Binding-site contacts:
Ligand atom C16 contacts residue GLU78 of chain 1.A at 3.4 Å.
Ligand atom C20 contacts residue ILE105 of chain 1.A at 3.7 Å (hydrophobic).
Ligand atom C4 contacts residue MET110 of chain 1.A at 3.7 Å (hydrophobic).
Ligand atom C25 contacts residue GLU78 of chain 1.A at 3.4 Å.
Ligand atom N10 contacts residue PHE174 of chain 1.A at 3.5 Å.
Ligand atom C18 contacts residue ILE105 of chain 1.A at 3.7 Å (hydrophobic).
Ligand atom C2 contacts residue MET110 of chain 1.A at 3.1 Å (hydrophobic).
Ligand atom C18 contacts residue LYS63 of chain 1.A at 3.6 Å.
Ligand atom C17 contacts residue MET82 of chain 1.A at 3.7 Å (hydrophobic).
Ligand atom C20 contacts residue ALA61 of chain 1.A at 3.6 Å (hydrophobic).
Ligand atom N21 contacts residue GLU78 of chain 1.A at 2.9 Å (salt-bridge).
Ligand atom N21 contacts residue MET82 of chain 1.A at 3.4 Å (h-bond).
Ligand atom N13 contacts residue THR107 of chain 1.A at 3.0 Å (h-bond).
Ligand atom N3 contacts residue MET110 of chain 1.A at 2.9 Å (h-bond).
Ligand atom O29 contacts residue VAL91 of chain 1.A at 3.3 Å.
Ligand atom C50 contacts residue ILE152 of chain 1.A at 3.1 Å (hydrophobic).
Ligand atom C14 contacts residue THR107 of chain 1.A at 3.5 Å.
Ligand atom C20 contacts residue LYS63 of chain 1.A at 3.5 Å.
Ligand atom C12 contacts residue TYR45 of chain 1.A at 3.7 Å (hydrophobic).
Ligand atom N51 contacts residue ILE152 of chain 1.A at 2.8 Å (h-bond).
Ligand atom N21 contacts residue ASP173 of chain 1.A at 3.7 Å.
Ligand atom C52 contacts residue ASP173 of chain 1.A at 3.1 Å.
Ligand atom C22 contacts residue ASP173 of chain 1.A at 3.4 Å.
Ligand atom C54 contacts residue HIS153 of chain 1.A at 3.7 Å.
Ligand atom N8 contacts residue ALA61 of chain 1.A at 3.6 Å.
Ligand atom N51 contacts residue HIS153 of chain 1.A at 3.2 Å (h-bond).
Ligand atom C17 contacts residue GLU78 of chain 1.A at 3.2 Å.
Ligand atom C2 contacts residue TYR109 of chain 1.A at 3.7 Å (hydrophobic).
Ligand atom N3 contacts residue TYR109 of chain 1.A at 3.6 Å.
Ligand atom C54 contacts residue ILE152 of chain 1.A at 3.4 Å (hydrophobic).
Ligand atom C19 contacts residue THR107 of chain 1.A at 3.5 Å.
Ligand atom C53 contacts residue ASP173 of chain 1.A at 3.3 Å.
Ligand atom C29 contacts residue ASP173 of chain 1.A at 3.6 Å.
Ligand atom C11 contacts residue VAL48 of chain 1.A at 3.7 Å (hydrophobic).
Ligand atom C52 contacts residue HIS153 of chain 1.A at 3.4 Å.
Ligand atom O29 contacts residue ALA172 of chain 1.A at 3.4 Å.
Ligand atom C20 contacts residue THR107 of chain 1.A at 3.7 Å.
Ligand atom O29 contacts residue ASP173 of chain 1.A at 2.8 Å (salt-bridge).
Ligand atom C11 contacts residue PHE174 of chain 1.A at 3.4 Å (hydrophobic).
Ligand atom C49 contacts residue ILE152 of chain 1.A at 3.5 Å (hydrophobic).

A protein and the small-molecule ligand that binds it are described below.
Small molecule (SMILES): Cc1ccc(NC(=O)c2ccc(CN3CCN(C)CC3)cc2)cc1Nc1nccc(-c2cccnc2)n1

Sequence of chain 1.A:
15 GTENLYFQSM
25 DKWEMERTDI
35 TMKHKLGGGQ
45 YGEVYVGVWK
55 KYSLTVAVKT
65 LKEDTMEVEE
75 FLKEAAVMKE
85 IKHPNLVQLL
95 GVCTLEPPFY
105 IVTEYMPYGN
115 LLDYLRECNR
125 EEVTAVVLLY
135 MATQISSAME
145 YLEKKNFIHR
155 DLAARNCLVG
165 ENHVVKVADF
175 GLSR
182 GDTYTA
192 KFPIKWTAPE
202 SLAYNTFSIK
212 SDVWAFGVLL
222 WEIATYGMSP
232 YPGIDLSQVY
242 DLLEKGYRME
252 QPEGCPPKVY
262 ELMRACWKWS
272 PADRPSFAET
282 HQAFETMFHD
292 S